Sequence of chain 2.A:
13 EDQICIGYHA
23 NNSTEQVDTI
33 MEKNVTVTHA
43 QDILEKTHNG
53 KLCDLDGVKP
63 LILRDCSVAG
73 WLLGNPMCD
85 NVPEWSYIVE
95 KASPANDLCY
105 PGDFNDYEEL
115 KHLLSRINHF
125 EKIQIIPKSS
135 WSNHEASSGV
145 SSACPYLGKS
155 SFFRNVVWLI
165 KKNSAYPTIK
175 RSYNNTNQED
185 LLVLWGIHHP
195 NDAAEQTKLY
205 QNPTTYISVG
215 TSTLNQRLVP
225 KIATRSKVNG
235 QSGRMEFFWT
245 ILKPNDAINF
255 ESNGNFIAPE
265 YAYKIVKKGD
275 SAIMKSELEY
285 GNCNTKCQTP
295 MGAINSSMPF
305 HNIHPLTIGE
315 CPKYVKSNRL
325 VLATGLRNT

Binding-site contacts:
Ligand atom N2 contacts residue ASN36 of chain 2.A at 3.0 Å (h-bond).
Ligand atom C4 contacts residue ASN36 of chain 2.A at 4.3 Å.
Ligand atom C2 contacts residue ASN36 of chain 2.A at 2.5 Å.
Ligand atom C1 contacts residue ASN36 of chain 2.A at 1.4 Å.
Ligand atom O5 contacts residue GLN28 of chain 2.A at 4.3 Å.
Ligand atom C5 contacts residue ASN36 of chain 2.A at 3.7 Å.
Ligand atom O7 contacts residue ASN36 of chain 2.A at 3.0 Å (h-bond).
Ligand atom C7 contacts residue ASN36 of chain 2.A at 3.2 Å.
Ligand atom C8 contacts residue LYS35 of chain 2.A at 4.3 Å.
Ligand atom O5 contacts residue ASN36 of chain 2.A at 2.5 Å (h-bond).
Ligand atom C3 contacts residue ASN36 of chain 2.A at 3.9 Å.
Ligand atom C8 contacts residue ASN36 of chain 2.A at 4.4 Å.

A protein and the small-molecule ligand that binds it are described below.
Small molecule (SMILES): CC(=O)N[C@@H]1[C@@H](O)[C@H](O)[C@@H](CO)O[C@H]1O